Binding-site contacts:
Ligand atom C6 contacts residue GLY130 of chain 1.A at 3.7 Å.
Ligand atom C7 contacts residue ASN165 of chain 1.A at 3.1 Å.
Ligand atom O3 contacts residue GLU113 of chain 1.A at 4.0 Å.
Ligand atom C5 contacts residue GLY130 of chain 1.A at 3.7 Å.
Ligand atom C3 contacts residue GLN161 of chain 1.A at 3.6 Å.
Ligand atom C4 contacts residue SER114 of chain 1.A at 3.9 Å.
Ligand atom C8 contacts residue GLN161 of chain 1.A at 3.4 Å.
Ligand atom C2 contacts residue ASN165 of chain 1.A at 2.4 Å.
Ligand atom C5 contacts residue ASN165 of chain 1.A at 3.7 Å.
Ligand atom O3 contacts residue THR131 of chain 1.A at 3.8 Å.
Ligand atom C6 contacts residue LEU164 of chain 1.A at 3.7 Å (hydrophobic).
Ligand atom C3 contacts residue THR131 of chain 1.A at 4.1 Å.
Ligand atom C1 contacts residue ASN165 of chain 1.A at 1.4 Å.
Ligand atom O4 contacts residue TRP129 of chain 1.A at 3.6 Å.
Ligand atom C2 contacts residue TRP129 of chain 1.A at 4.0 Å (hydrophobic).
Ligand atom O7 contacts residue GLY130 of chain 1.A at 3.5 Å.
Ligand atom C8 contacts residue TRP129 of chain 1.A at 4.0 Å (hydrophobic).
Ligand atom C6 contacts residue PHE128 of chain 1.A at 4.0 Å (hydrophobic).
Ligand atom O5 contacts residue THR131 of chain 1.A at 3.7 Å.
Ligand atom C2 contacts residue GLN161 of chain 1.A at 3.8 Å.
Ligand atom O4 contacts residue SER114 of chain 1.A at 3.2 Å (h-bond).
Ligand atom N2 contacts residue ASN165 of chain 1.A at 2.9 Å (h-bond).
Ligand atom O4 contacts residue GLY130 of chain 1.A at 3.6 Å.
Ligand atom C6 contacts residue GLY130 of chain 1.A at 4.1 Å.
Ligand atom C3 contacts residue ASN165 of chain 1.A at 3.8 Å.
Ligand atom O5 contacts residue ASN165 of chain 1.A at 2.4 Å (h-bond).
Ligand atom C7 contacts residue GLN161 of chain 1.A at 3.7 Å.
Ligand atom N2 contacts residue GLN161 of chain 1.A at 2.9 Å (h-bond).
Ligand atom O4 contacts residue THR131 of chain 1.A at 4.0 Å.
Ligand atom C5 contacts residue ASN165 of chain 1.A at 3.5 Å.
Ligand atom O7 contacts residue ASN165 of chain 1.A at 2.8 Å (h-bond).
Ligand atom C3 contacts residue SER114 of chain 1.A at 4.1 Å.
Ligand atom O3 contacts residue GLN161 of chain 1.A at 3.6 Å.
Ligand atom C5 contacts residue GLY130 of chain 1.A at 4.0 Å.
Ligand atom C6 contacts residue ASN165 of chain 1.A at 3.6 Å.
Ligand atom O5 contacts residue GLY130 of chain 1.A at 3.2 Å (h-bond).
Ligand atom C3 contacts residue GLY130 of chain 1.A at 3.8 Å.
Ligand atom C7 contacts residue GLY130 of chain 1.A at 3.7 Å.
Ligand atom C4 contacts residue GLY130 of chain 1.A at 4.0 Å.
Ligand atom O3 contacts residue SER114 of chain 1.A at 3.1 Å (h-bond).

The small molecule below binds the protein below.
Small molecule (SMILES): CC(=O)N[C@H]1[C@H](O[C@H]2[C@H](O)[C@@H](NC(C)=O)CO[C@@H]2CO[C@@H]2O[C@@H](C)[C@@H](O)[C@@H](O)[C@@H]2O)O[C@H](CO)[C@@H](O)[C@@H]1O

Sequence of chain 1.A:
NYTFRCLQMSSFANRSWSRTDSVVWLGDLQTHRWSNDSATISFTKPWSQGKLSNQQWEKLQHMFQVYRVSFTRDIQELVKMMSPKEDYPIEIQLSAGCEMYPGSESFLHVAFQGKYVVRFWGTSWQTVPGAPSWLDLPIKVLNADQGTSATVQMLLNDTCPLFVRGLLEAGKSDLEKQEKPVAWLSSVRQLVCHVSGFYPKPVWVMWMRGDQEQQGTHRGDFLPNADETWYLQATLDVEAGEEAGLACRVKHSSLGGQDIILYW